A protein and the small-molecule ligand that binds it are described below.
Small molecule (SMILES): COc1c(Cl)ccc(Cl)c1C(=O)O

Binding-site contacts:
Ligand atom C8 contacts residue LEU158 of chain 1.B at 4.0 Å (hydrophobic).
Ligand atom C2 contacts residue LEU202 of chain 1.B at 4.1 Å (hydrophobic).
Ligand atom C3 contacts residue TRP285 of chain 1.B at 4.0 Å (hydrophobic).
Ligand atom O2 contacts residue HIS251 of chain 1.B at 2.9 Å (h-bond).
Ligand atom C3 contacts residue ILE232 of chain 1.B at 3.9 Å (hydrophobic).
Ligand atom C2 contacts residue ILE232 of chain 1.B at 4.2 Å (hydrophobic).
Ligand atom C4 contacts residue LEU202 of chain 1.B at 3.9 Å (hydrophobic).
Ligand atom CL2 contacts residue TRP285 of chain 1.B at 3.7 Å.
Ligand atom C1 contacts residue ILE232 of chain 1.B at 4.2 Å (hydrophobic).
Ligand atom C8 contacts residue ASN230 of chain 1.B at 4.1 Å.
Ligand atom C7 contacts residue HIS251 of chain 1.B at 3.3 Å.
Ligand atom C5 contacts residue ILE232 of chain 1.B at 3.8 Å (hydrophobic).
Ligand atom C1 contacts residue TRP285 of chain 1.B at 3.4 Å (hydrophobic).
Ligand atom C8 contacts residue LEU290 of chain 1.B at 4.0 Å (hydrophobic).
Ligand atom C1 contacts residue ASN230 of chain 1.B at 3.8 Å.
Ligand atom C3 contacts residue LEU202 of chain 1.B at 3.2 Å (hydrophobic).
Ligand atom C7 contacts residue ASN230 of chain 1.B at 3.7 Å.
Ligand atom O1 contacts residue TRP285 of chain 1.B at 2.9 Å (h-bond).
Ligand atom O3 contacts residue HIS251 of chain 1.B at 3.8 Å.
Ligand atom CL1 contacts residue ILE232 of chain 1.B at 4.1 Å.
Ligand atom CL2 contacts residue LEU282 of chain 1.B at 4.0 Å.
Ligand atom C8 contacts residue TRP285 of chain 1.B at 4.3 Å (hydrophobic).
Ligand atom O1 contacts residue LEU290 of chain 1.B at 3.6 Å.
Ligand atom C6 contacts residue ASN230 of chain 1.B at 3.5 Å.
Ligand atom CL1 contacts residue LEU158 of chain 1.B at 4.2 Å.
Ligand atom C5 contacts residue TRP285 of chain 1.B at 3.8 Å (hydrophobic).
Ligand atom C6 contacts residue ILE232 of chain 1.B at 4.2 Å (hydrophobic).
Ligand atom O2 contacts residue ASN230 of chain 1.B at 3.0 Å (h-bond).
Ligand atom C7 contacts residue TRP285 of chain 1.B at 3.5 Å (hydrophobic).
Ligand atom C2 contacts residue TRP285 of chain 1.B at 3.4 Å (hydrophobic).
Ligand atom CL1 contacts residue ASN218 of chain 1.B at 4.3 Å.
Ligand atom C3 contacts residue MET203 of chain 1.B at 4.2 Å (hydrophobic).
Ligand atom O3 contacts residue ASN230 of chain 1.B at 3.0 Å (h-bond).
Ligand atom C8 contacts residue HIS251 of chain 1.B at 4.0 Å.
Ligand atom O2 contacts residue GLY249 of chain 1.B at 3.8 Å.
Ligand atom O1 contacts residue HIS251 of chain 1.B at 3.3 Å.
Ligand atom C6 contacts residue TRP285 of chain 1.B at 3.9 Å (hydrophobic).
Ligand atom C4 contacts residue TRP285 of chain 1.B at 3.8 Å (hydrophobic).
Ligand atom O3 contacts residue LEU158 of chain 1.B at 4.3 Å.
Ligand atom C4 contacts residue ILE232 of chain 1.B at 3.9 Å (hydrophobic).

Sequence of chain 1.B:
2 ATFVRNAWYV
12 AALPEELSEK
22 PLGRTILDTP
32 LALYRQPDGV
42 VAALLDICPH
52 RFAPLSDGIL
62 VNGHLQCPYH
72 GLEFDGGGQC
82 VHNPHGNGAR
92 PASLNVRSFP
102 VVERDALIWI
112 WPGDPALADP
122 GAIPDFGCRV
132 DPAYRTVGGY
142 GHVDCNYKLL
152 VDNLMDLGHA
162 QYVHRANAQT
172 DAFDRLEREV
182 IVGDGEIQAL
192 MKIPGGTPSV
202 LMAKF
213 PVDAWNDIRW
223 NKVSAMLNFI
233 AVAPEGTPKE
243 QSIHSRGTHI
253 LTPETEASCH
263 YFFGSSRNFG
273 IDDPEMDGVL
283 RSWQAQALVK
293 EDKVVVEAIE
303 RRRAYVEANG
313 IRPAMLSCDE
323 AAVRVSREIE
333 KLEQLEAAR